The protein below binds the small molecule below.
Small molecule (SMILES): COc1ccc(-n2c([C@H](Cc3cc(F)cc(F)c3)NC(=O)CN3CCN(S(=O)(=O)c4ccc(N)cc4)CC3=O)nc3ccccc3c2=O)cc1

Sequence of chain 1.J:
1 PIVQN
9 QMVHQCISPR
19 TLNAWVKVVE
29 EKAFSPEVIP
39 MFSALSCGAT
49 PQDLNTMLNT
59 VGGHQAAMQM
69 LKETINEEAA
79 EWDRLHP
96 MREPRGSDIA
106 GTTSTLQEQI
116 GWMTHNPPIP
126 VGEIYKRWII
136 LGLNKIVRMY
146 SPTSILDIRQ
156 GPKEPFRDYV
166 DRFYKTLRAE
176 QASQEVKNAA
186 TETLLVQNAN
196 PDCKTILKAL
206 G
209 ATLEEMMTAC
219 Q

Binding-site contacts:
Ligand atom C3 contacts residue THR186 of chain 1.J at 3.6 Å.
Ligand atom C18 contacts residue LYS70 of chain 1.H at 3.5 Å.
Ligand atom C30 contacts residue ASN53 of chain 1.H at 3.3 Å.
Ligand atom O4 contacts residue LYS70 of chain 1.H at 3.5 Å.
Ligand atom C6 contacts residue LYS182 of chain 1.J at 3.4 Å.
Ligand atom O6 contacts residue ILE73 of chain 1.H at 3.3 Å.
Ligand atom C22 contacts residue ASN53 of chain 1.H at 3.4 Å.
Ligand atom C35 contacts residue LYS70 of chain 1.H at 3.2 Å.
Ligand atom C30 contacts residue ALA105 of chain 1.H at 3.5 Å (hydrophobic).
Ligand atom C4 contacts residue GLN67 of chain 1.H at 3.3 Å.
Ligand atom F1 contacts residue LEU69 of chain 1.H at 3.3 Å.
Ligand atom O5 contacts residue THR107 of chain 1.H at 3.0 Å.
Ligand atom O2 contacts residue LEU172 of chain 1.J at 3.6 Å.
Ligand atom N4 contacts residue ASN57 of chain 1.H at 2.7 Å (h-bond).
Ligand atom C8 contacts residue LYS70 of chain 1.H at 3.6 Å.
Ligand atom C23 contacts residue ASN53 of chain 1.H at 3.5 Å.
Ligand atom C28 contacts residue ASN57 of chain 1.H at 3.3 Å.
Ligand atom C35 contacts residue ASN74 of chain 1.H at 3.6 Å.
Ligand atom C1 contacts residue LYS182 of chain 1.J at 3.6 Å.
Ligand atom C11 contacts residue ASN57 of chain 1.H at 3.6 Å.
Ligand atom O2 contacts residue LYS182 of chain 1.J at 3.4 Å.
Ligand atom C31 contacts residue TYR130 of chain 1.H at 3.1 Å (hydrophobic).
Ligand atom O3 contacts residue LYS70 of chain 1.H at 3.0 Å (salt-bridge).
Ligand atom N1 contacts residue ASN183 of chain 1.J at 2.6 Å (h-bond).
Ligand atom C24 contacts residue ASN57 of chain 1.H at 3.6 Å.
Ligand atom F1 contacts residue LYS70 of chain 1.H at 3.4 Å.
Ligand atom C13 contacts residue ASN57 of chain 1.H at 3.6 Å.
Ligand atom C1 contacts residue ASN183 of chain 1.J at 2.9 Å.
Ligand atom N6 contacts residue ASN57 of chain 1.H at 3.0 Å (h-bond).
Ligand atom C3 contacts residue GLN67 of chain 1.H at 3.2 Å.
Ligand atom F1 contacts residue ILE73 of chain 1.H at 3.3 Å.
Ligand atom C21 contacts residue ASN57 of chain 1.H at 3.4 Å.
Ligand atom C15 contacts residue ASN57 of chain 1.H at 3.4 Å.
Ligand atom F2 contacts residue MET66 of chain 1.H at 3.1 Å.
Ligand atom C21 contacts residue LEU56 of chain 1.H at 3.5 Å (hydrophobic).
Ligand atom C30 contacts residue TYR130 of chain 1.H at 3.2 Å (hydrophobic).
Ligand atom C2 contacts residue ASN183 of chain 1.J at 3.2 Å.
Ligand atom C19 contacts residue MET66 of chain 1.H at 3.3 Å (hydrophobic).
Ligand atom C15 contacts residue ASN53 of chain 1.H at 3.6 Å.
Ligand atom O5 contacts residue GLY106 of chain 1.H at 3.5 Å (h-bond).

Sequence of chain 1.H:
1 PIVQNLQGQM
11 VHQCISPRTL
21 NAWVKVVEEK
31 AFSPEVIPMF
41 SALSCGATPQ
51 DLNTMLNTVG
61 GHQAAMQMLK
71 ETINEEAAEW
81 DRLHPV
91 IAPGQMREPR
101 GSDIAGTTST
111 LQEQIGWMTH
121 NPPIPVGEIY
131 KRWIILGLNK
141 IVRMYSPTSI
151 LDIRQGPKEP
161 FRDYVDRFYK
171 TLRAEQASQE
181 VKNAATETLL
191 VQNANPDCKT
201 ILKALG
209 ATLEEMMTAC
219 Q